Binding-site contacts:
Ligand atom C33 contacts residue CYS79 of chain 1.B at 3.4 Å (hydrophobic).
Ligand atom C27 contacts residue CYS79 of chain 1.B at 3.5 Å (hydrophobic).
Ligand atom O32 contacts residue TYR267 of chain 1.B at 2.6 Å (h-bond).
Ligand atom O22 contacts residue ILE157 of chain 1.B at 3.6 Å (h-bond).
Ligand atom C38 contacts residue CYS79 of chain 1.B at 3.5 Å (hydrophobic).
Ligand atom O23 contacts residue LEU124 of chain 1.B at 3.4 Å.
Ligand atom O23 contacts residue PHE121 of chain 1.B at 3.4 Å.
Ligand atom C26 contacts residue CYS79 of chain 1.B at 3.5 Å (hydrophobic).
Ligand atom C29 contacts residue THR83 of chain 1.B at 3.4 Å.
Ligand atom C11 contacts residue CYS79 of chain 1.B at 3.5 Å (hydrophobic).
Ligand atom C7 contacts residue CYS79 of chain 1.B at 3.8 Å (hydrophobic).
Ligand atom C2 contacts residue ILE158 of chain 1.B at 3.6 Å (hydrophobic).
Ligand atom O22 contacts residue LYS161 of chain 1.B at 3.4 Å.
Ligand atom C24 contacts residue CYS79 of chain 1.B at 3.5 Å (hydrophobic).
Ligand atom C35 contacts residue PHE76 of chain 1.B at 3.6 Å (hydrophobic).
Ligand atom C26 contacts residue HIS243 of chain 1.B at 3.7 Å.
Ligand atom C10 contacts residue CYS79 of chain 1.B at 3.6 Å (hydrophobic).
Ligand atom O31 contacts residue HIS117 of chain 1.B at 2.8 Å (h-bond).
Ligand atom C2 contacts residue LYS161 of chain 1.B at 3.8 Å.
Ligand atom C34 contacts residue PHE76 of chain 1.B at 3.5 Å (hydrophobic).
Ligand atom O32 contacts residue HIS243 of chain 1.B at 2.6 Å (h-bond).
Ligand atom C30 contacts residue HIS117 of chain 1.B at 3.5 Å.
Ligand atom C19 contacts residue VAL142 of chain 1.B at 3.7 Å (hydrophobic).
Ligand atom C36 contacts residue ILE157 of chain 1.B at 3.5 Å (hydrophobic).
Ligand atom C4 contacts residue ILE158 of chain 1.B at 3.7 Å (hydrophobic).
Ligand atom O28 contacts residue MET247 of chain 1.B at 3.5 Å.
Ligand atom O32 contacts residue HIS117 of chain 1.B at 3.8 Å.
Ligand atom O31 contacts residue TYR267 of chain 1.B at 3.4 Å (h-bond).
Ligand atom O32 contacts residue MET247 of chain 1.B at 3.3 Å.
Ligand atom O31 contacts residue LEU263 of chain 1.B at 3.4 Å.
Ligand atom C2 contacts residue PHE162 of chain 1.B at 3.6 Å (hydrophobic).
Ligand atom C25 contacts residue CYS79 of chain 1.B at 3.5 Å (hydrophobic).
Ligand atom C6 contacts residue CYS79 of chain 1.B at 3.6 Å (hydrophobic).
Ligand atom C37 contacts residue ILE157 of chain 1.B at 3.6 Å (hydrophobic).
Ligand atom C30 contacts residue TYR267 of chain 1.B at 3.3 Å (hydrophobic).
Ligand atom C30 contacts residue HIS243 of chain 1.B at 3.7 Å.
Ligand atom C27 contacts residue HIS243 of chain 1.B at 3.7 Å.
Ligand atom C1 contacts residue VAL128 of chain 1.B at 3.7 Å (hydrophobic).
Ligand atom O31 contacts residue THR83 of chain 1.B at 3.1 Å.
Ligand atom C19 contacts residue VAL75 of chain 1.B at 3.8 Å (hydrophobic).

This small molecule binds to this protein.
Small molecule (SMILES): CCCCN(c1cccc(-c2ccc(SC)cc2)c1C)S(=O)(=O)c1ccc(OCC(=O)O)c2ccccc12

Sequence of chain 1.B:
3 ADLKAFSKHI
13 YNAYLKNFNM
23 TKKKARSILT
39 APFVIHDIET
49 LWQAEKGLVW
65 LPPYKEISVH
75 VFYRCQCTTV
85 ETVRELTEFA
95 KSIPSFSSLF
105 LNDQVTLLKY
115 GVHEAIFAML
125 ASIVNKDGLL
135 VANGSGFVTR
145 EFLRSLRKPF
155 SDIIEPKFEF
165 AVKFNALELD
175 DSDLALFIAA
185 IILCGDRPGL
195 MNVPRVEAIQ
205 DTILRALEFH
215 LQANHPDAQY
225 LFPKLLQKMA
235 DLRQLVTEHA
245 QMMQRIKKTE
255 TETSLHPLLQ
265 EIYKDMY